Binding-site contacts:
Ligand atom C5 contacts residue LEU116 of chain 1.B at 4.2 Å (hydrophobic).
Ligand atom C8 contacts residue VAL19 of chain 1.B at 3.5 Å (hydrophobic).
Ligand atom N2 contacts residue ASN112 of chain 1.B at 2.9 Å (h-bond).
Ligand atom C3 contacts residue ARG200 of chain 1.B at 4.0 Å.
Ligand atom C1 contacts residue ASN112 of chain 1.B at 1.4 Å.
Ligand atom C4 contacts residue ARG200 of chain 1.B at 4.3 Å.
Ligand atom O5 contacts residue LEU116 of chain 1.B at 3.1 Å (h-bond).
Ligand atom C8 contacts residue LEU18 of chain 1.B at 4.4 Å (hydrophobic).
Ligand atom C1 contacts residue LEU116 of chain 1.B at 3.7 Å (hydrophobic).
Ligand atom O5 contacts residue ASN112 of chain 1.B at 2.4 Å (h-bond).
Ligand atom C6 contacts residue LEU116 of chain 1.B at 4.2 Å (hydrophobic).
Ligand atom C3 contacts residue ASN112 of chain 1.B at 3.8 Å.
Ligand atom O7 contacts residue ASN112 of chain 1.B at 3.9 Å.
Ligand atom C4 contacts residue ASN112 of chain 1.B at 4.3 Å.
Ligand atom O5 contacts residue CYS117 of chain 1.B at 3.8 Å.
Ligand atom C2 contacts residue ASN112 of chain 1.B at 2.5 Å.
Ligand atom O4 contacts residue ARG200 of chain 1.B at 3.6 Å.
Ligand atom C7 contacts residue ASN112 of chain 1.B at 3.7 Å.
Ligand atom C1 contacts residue ARG200 of chain 1.B at 4.3 Å.
Ligand atom N2 contacts residue ARG200 of chain 1.B at 4.2 Å.
Ligand atom C2 contacts residue ARG200 of chain 1.B at 4.3 Å.
Ligand atom C5 contacts residue ASN112 of chain 1.B at 3.6 Å.
Ligand atom O3 contacts residue ARG200 of chain 1.B at 3.8 Å.
Ligand atom N2 contacts residue LEU18 of chain 1.B at 4.4 Å.
Ligand atom C1 contacts residue CYS117 of chain 1.B at 4.0 Å (hydrophobic).
Ligand atom C5 contacts residue CYS117 of chain 1.B at 4.5 Å (hydrophobic).

This protein binds this small molecule.
Small molecule (SMILES): CC(=O)N[C@H]1[C@H](O[C@H]2[C@H](O)[C@@H](NC(C)=O)CO[C@@H]2CO)O[C@H](CO)[C@@H](O[C@@H]2O[C@H](CO)[C@@H](O)[C@H](O[C@H]3O[C@H](CO)[C@@H](O)[C@H](O)[C@@H]3O)[C@@H]2O)[C@@H]1O

Sequence of chain 1.B:
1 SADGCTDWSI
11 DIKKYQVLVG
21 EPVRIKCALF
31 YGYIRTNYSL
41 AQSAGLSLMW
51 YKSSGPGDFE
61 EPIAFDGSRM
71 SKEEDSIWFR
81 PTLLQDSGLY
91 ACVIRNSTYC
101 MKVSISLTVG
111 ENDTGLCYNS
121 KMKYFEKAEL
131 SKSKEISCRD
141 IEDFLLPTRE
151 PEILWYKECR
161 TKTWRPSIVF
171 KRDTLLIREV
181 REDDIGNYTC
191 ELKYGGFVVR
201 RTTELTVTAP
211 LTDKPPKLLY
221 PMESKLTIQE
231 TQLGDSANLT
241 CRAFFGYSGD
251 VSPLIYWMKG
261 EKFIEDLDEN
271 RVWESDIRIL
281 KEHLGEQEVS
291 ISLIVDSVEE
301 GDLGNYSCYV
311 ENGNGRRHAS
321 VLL